Sequence of chain 3.A:
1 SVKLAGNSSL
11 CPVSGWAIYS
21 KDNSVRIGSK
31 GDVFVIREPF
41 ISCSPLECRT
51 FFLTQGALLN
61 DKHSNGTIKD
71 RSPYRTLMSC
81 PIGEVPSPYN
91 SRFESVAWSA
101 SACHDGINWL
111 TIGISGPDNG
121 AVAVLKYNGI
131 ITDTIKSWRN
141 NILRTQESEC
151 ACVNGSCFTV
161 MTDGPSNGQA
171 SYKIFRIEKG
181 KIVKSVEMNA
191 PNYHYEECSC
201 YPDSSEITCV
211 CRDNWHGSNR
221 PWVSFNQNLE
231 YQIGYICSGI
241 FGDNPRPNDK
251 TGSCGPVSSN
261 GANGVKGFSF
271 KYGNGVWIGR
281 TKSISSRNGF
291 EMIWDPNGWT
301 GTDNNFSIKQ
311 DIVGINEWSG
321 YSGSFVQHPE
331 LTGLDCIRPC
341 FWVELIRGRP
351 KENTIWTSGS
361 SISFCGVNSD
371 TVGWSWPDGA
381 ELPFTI

The protein below binds the small molecule below.
Small molecule (SMILES): CC(=O)N[C@@H]1[C@@H](O)[C@H](O)[C@@H](CO)O[C@H]1O

Binding-site contacts:
Ligand atom C8 contacts residue ILE355 of chain 3.A at 4.1 Å (hydrophobic).
Ligand atom C6 contacts residue THR67 of chain 3.A at 3.8 Å.
Ligand atom C5 contacts residue THR67 of chain 3.A at 3.6 Å.
Ligand atom N2 contacts residue ASN65 of chain 3.A at 3.1 Å (h-bond).
Ligand atom O5 contacts residue THR67 of chain 3.A at 3.1 Å.
Ligand atom O7 contacts residue ASN65 of chain 3.A at 3.3 Å (h-bond).
Ligand atom C3 contacts residue ASN65 of chain 3.A at 3.9 Å.
Ligand atom C5 contacts residue ASN65 of chain 3.A at 3.8 Å.
Ligand atom C7 contacts residue ASN65 of chain 3.A at 3.4 Å.
Ligand atom C4 contacts residue ASN65 of chain 3.A at 4.3 Å.
Ligand atom O5 contacts residue ASN65 of chain 3.A at 2.4 Å (h-bond).
Ligand atom C1 contacts residue THR67 of chain 3.A at 3.6 Å.
Ligand atom C2 contacts residue ASN65 of chain 3.A at 2.6 Å.
Ligand atom C1 contacts residue ASN65 of chain 3.A at 1.5 Å.